Binding-site contacts:
Ligand atom O1 contacts residue SER119 of chain 1.A at 3.5 Å.
Ligand atom O1 contacts residue SER122 of chain 1.A at 2.8 Å (h-bond).
Ligand atom O3 contacts residue HIS241 of chain 1.A at 2.9 Å (h-bond).
Ligand atom C1 contacts residue TYR38 of chain 1.A at 3.6 Å (hydrophobic).
Ligand atom C28 contacts residue TYR38 of chain 1.A at 3.9 Å (hydrophobic).
Ligand atom C23 contacts residue HIS149 of chain 1.A at 3.7 Å.
Ligand atom O3 contacts residue HIS149 of chain 1.A at 2.7 Å (h-bond).
Ligand atom C10 contacts residue CYS132 of chain 1.A at 3.5 Å (hydrophobic).
Ligand atom C6 contacts residue LEU77 of chain 1.A at 4.0 Å (hydrophobic).
Ligand atom C12 contacts residue VAL144 of chain 1.A at 3.4 Å (hydrophobic).
Ligand atom C1 contacts residue TYR42 of chain 1.A at 3.9 Å (hydrophobic).
Ligand atom C4 contacts residue SER119 of chain 1.A at 3.8 Å.
Ligand atom C5 contacts residue SER119 of chain 1.A at 3.8 Å.
Ligand atom C3 contacts residue ARG118 of chain 1.A at 3.8 Å.
Ligand atom C9 contacts residue TRP130 of chain 1.A at 3.4 Å (hydrophobic).
Ligand atom C22 contacts residue VAL78 of chain 1.A at 3.8 Å (hydrophobic).
Ligand atom C24 contacts residue VAL78 of chain 1.A at 3.8 Å (hydrophobic).
Ligand atom C11 contacts residue VAL144 of chain 1.A at 3.9 Å (hydrophobic).
Ligand atom C21 contacts residue LEU153 of chain 1.A at 3.7 Å (hydrophobic).
Ligand atom C7 contacts residue SER119 of chain 1.A at 3.3 Å.
Ligand atom C27 contacts residue HIS149 of chain 1.A at 3.7 Å.
Ligand atom C15 contacts residue ILE115 of chain 1.A at 4.0 Å (hydrophobic).
Ligand atom C1 contacts residue SER122 of chain 1.A at 3.6 Å.
Ligand atom C3 contacts residue SER81 of chain 1.A at 3.7 Å.
Ligand atom C4 contacts residue SER81 of chain 1.A at 3.8 Å.
Ligand atom C23 contacts residue HIS241 of chain 1.A at 3.9 Å.
Ligand atom C18 contacts residue VAL78 of chain 1.A at 3.9 Å (hydrophobic).
Ligand atom O2 contacts residue ARG118 of chain 1.A at 2.9 Å (salt-bridge).
Ligand atom O1 contacts residue TYR38 of chain 1.A at 2.9 Å (h-bond).
Ligand atom C25 contacts residue HIS149 of chain 1.A at 3.7 Å.
Ligand atom C25 contacts residue HIS241 of chain 1.A at 3.8 Å.
Ligand atom C27 contacts residue LEU71 of chain 1.A at 3.6 Å (hydrophobic).
Ligand atom O2 contacts residue SER81 of chain 1.A at 2.7 Å (h-bond).
Ligand atom C6 contacts residue SER119 of chain 1.A at 3.5 Å.
Ligand atom C24 contacts residue HIS241 of chain 1.A at 3.5 Å.
Ligand atom C28 contacts residue ARG118 of chain 1.A at 3.7 Å.
Ligand atom C1 contacts residue CYS132 of chain 1.A at 3.9 Å (hydrophobic).
Ligand atom O3 contacts residue TYR245 of chain 1.A at 3.9 Å.
Ligand atom C6 contacts residue TRP130 of chain 1.A at 4.0 Å (hydrophobic).
Ligand atom C10 contacts residue SER122 of chain 1.A at 3.7 Å.

A small-molecule ligand and the protein it binds are described below.
Small molecule (SMILES): C=C1[C@H](O)CC(=C/C=C2\CCC[C@]3(C)[C@@H]([C@H](C)CCCC(C)(C)O)CC[C@@H]23)C[C@H]1O

Sequence of chain 1.A:
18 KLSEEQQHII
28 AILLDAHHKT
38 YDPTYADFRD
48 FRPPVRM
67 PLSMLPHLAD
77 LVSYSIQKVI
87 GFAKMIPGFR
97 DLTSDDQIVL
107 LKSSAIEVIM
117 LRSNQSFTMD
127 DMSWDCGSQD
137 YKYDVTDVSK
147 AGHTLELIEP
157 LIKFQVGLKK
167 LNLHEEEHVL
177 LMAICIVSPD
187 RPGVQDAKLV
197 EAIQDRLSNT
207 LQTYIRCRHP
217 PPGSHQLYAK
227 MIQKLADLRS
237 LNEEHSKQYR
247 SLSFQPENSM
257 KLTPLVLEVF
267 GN